Binding-site contacts:
Ligand atom C3 contacts residue ARG99 of chain 1.B at 3.5 Å.
Ligand atom N1 contacts residue VAL81 of chain 1.B at 4.4 Å.
Ligand atom C7 contacts residue LEU121 of chain 1.B at 3.7 Å (hydrophobic).
Ligand atom C11 contacts residue ALA97 of chain 1.B at 4.5 Å (hydrophobic).
Ligand atom S1 contacts residue ARG99 of chain 1.B at 3.0 Å (salt-bridge).
Ligand atom N2 contacts residue ALA97 of chain 1.B at 4.2 Å.
Ligand atom C11 contacts residue GLY124 of chain 1.A at 3.5 Å.
Ligand atom N1 contacts residue LEU121 of chain 1.B at 4.2 Å.
Ligand atom N2 contacts residue LEU122 of chain 1.A at 4.4 Å.
Ligand atom C6 contacts residue LEU121 of chain 1.B at 3.7 Å (hydrophobic).
Ligand atom N1 contacts residue LEU122 of chain 1.A at 4.3 Å.
Ligand atom C8 contacts residue LEU121 of chain 1.B at 3.6 Å (hydrophobic).
Ligand atom N1 contacts residue LEU121 of chain 1.A at 4.2 Å.
Ligand atom C10 contacts residue LEU121 of chain 1.B at 4.4 Å (hydrophobic).
Ligand atom N1 contacts residue ALA97 of chain 1.B at 3.7 Å.
Ligand atom C9 contacts residue LEU121 of chain 1.B at 3.5 Å (hydrophobic).
Ligand atom C4 contacts residue ARG99 of chain 1.B at 3.1 Å.
Ligand atom C10 contacts residue VAL81 of chain 1.B at 4.1 Å (hydrophobic).
Ligand atom C11 contacts residue VAL81 of chain 1.B at 4.0 Å (hydrophobic).
Ligand atom C2 contacts residue ARG99 of chain 1.B at 3.6 Å.
Ligand atom S2 contacts residue VAL81 of chain 1.B at 3.9 Å.
Ligand atom C1 contacts residue ARG99 of chain 1.B at 3.5 Å.
Ligand atom N1 contacts residue GLY124 of chain 1.A at 4.0 Å.
Ligand atom C5 contacts residue ARG99 of chain 1.B at 4.1 Å.
Ligand atom C5 contacts residue LEU121 of chain 1.B at 4.4 Å (hydrophobic).
Ligand atom C11 contacts residue ALA125 of chain 1.A at 4.4 Å (hydrophobic).
Ligand atom N2 contacts residue LEU121 of chain 1.B at 3.4 Å.
Ligand atom S2 contacts residue LEU121 of chain 1.B at 4.3 Å.

Sequence of chain 1.B:
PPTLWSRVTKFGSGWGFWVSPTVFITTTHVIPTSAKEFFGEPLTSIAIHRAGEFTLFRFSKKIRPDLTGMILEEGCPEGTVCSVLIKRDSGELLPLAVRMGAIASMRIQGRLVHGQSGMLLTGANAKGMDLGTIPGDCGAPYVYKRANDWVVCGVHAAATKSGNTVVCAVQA

Sequence of chain 1.A:
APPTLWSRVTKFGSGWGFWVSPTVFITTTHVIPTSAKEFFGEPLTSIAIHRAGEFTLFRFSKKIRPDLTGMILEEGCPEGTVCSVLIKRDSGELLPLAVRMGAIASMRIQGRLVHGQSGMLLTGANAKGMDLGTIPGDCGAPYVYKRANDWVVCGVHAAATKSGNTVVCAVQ

The small molecule below binds the protein below.
Small molecule (SMILES): c1csc(-c2ccc(-c3cc[nH]n3)s2)c1